Sequence of chain 1.B:
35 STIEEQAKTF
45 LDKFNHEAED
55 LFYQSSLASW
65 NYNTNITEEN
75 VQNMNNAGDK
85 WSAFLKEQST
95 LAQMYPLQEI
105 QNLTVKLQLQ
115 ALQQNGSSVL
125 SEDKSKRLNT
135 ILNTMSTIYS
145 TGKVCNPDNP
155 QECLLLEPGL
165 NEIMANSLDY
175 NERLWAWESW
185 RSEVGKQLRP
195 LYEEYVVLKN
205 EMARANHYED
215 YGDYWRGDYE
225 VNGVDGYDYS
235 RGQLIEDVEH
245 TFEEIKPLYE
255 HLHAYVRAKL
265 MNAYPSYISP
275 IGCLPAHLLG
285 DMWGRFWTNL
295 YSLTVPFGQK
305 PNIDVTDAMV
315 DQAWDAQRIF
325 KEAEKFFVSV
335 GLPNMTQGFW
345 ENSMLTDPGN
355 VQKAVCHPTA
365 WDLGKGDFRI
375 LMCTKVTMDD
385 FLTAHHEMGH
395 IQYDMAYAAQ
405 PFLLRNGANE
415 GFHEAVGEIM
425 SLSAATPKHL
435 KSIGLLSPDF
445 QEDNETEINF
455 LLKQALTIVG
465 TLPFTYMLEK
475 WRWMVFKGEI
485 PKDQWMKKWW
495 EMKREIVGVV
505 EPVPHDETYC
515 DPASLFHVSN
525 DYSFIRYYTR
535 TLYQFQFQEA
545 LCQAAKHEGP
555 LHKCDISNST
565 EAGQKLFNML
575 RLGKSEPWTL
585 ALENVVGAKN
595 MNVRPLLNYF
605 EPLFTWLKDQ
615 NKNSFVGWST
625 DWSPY

The protein below binds the small molecule below.
Small molecule (SMILES): CC(=O)N[C@@H]1[C@@H](O)[C@H](O)[C@@H](CO)O[C@H]1O

Binding-site contacts:
Ligand atom O7 contacts residue ASN119 of chain 1.B at 3.1 Å (h-bond).
Ligand atom C2 contacts residue ASN119 of chain 1.B at 2.5 Å.
Ligand atom C4 contacts residue ASN119 of chain 1.B at 4.2 Å.
Ligand atom N2 contacts residue ASN119 of chain 1.B at 2.9 Å (h-bond).
Ligand atom C7 contacts residue GLN117 of chain 1.B at 4.3 Å.
Ligand atom C7 contacts residue ASN119 of chain 1.B at 3.2 Å.
Ligand atom C3 contacts residue ASN119 of chain 1.B at 3.8 Å.
Ligand atom C5 contacts residue ASN119 of chain 1.B at 3.7 Å.
Ligand atom N2 contacts residue GLN97 of chain 1.B at 4.3 Å.
Ligand atom C8 contacts residue GLN117 of chain 1.B at 3.8 Å.
Ligand atom N2 contacts residue GLN117 of chain 1.B at 4.3 Å.
Ligand atom C1 contacts residue GLN97 of chain 1.B at 4.3 Å.
Ligand atom O5 contacts residue ASN119 of chain 1.B at 2.4 Å (h-bond).
Ligand atom C3 contacts residue GLN97 of chain 1.B at 4.4 Å.
Ligand atom O7 contacts residue HIS211 of chain 1.B at 4.2 Å.
Ligand atom C1 contacts residue ASN119 of chain 1.B at 1.4 Å.
Ligand atom C8 contacts residue ASN119 of chain 1.B at 4.4 Å.